Binding-site contacts:
Ligand atom C18 contacts residue GLN71 of chain 1.A at 3.8 Å.
Ligand atom N10 contacts residue ILE284 of chain 1.A at 4.1 Å.
Ligand atom C9 contacts residue TRP276 of chain 1.A at 3.7 Å (hydrophobic).
Ligand atom CL2 contacts residue TRP276 of chain 1.A at 3.5 Å.
Ligand atom C10 contacts residue TYR331 of chain 1.A at 3.7 Å (hydrophobic).
Ligand atom C12 contacts residue TYR118 of chain 1.A at 4.0 Å (hydrophobic).
Ligand atom C14 contacts residue P6G1 of chain 1.M at 3.6 Å.
Ligand atom O25 contacts residue GLY332 of chain 1.A at 3.6 Å.
Ligand atom C13 contacts residue TRP276 of chain 1.A at 4.2 Å (hydrophobic).
Ligand atom C6 contacts residue ARG286 of chain 1.A at 4.2 Å.
Ligand atom C23 contacts residue TYR331 of chain 1.A at 4.1 Å (hydrophobic).
Ligand atom C5 contacts residue TRP276 of chain 1.A at 3.5 Å (hydrophobic).
Ligand atom N10 contacts residue TRP276 of chain 1.A at 3.6 Å.
Ligand atom C15 contacts residue TRP276 of chain 1.A at 4.0 Å (hydrophobic).
Ligand atom C7 contacts residue TRP276 of chain 1.A at 3.4 Å (hydrophobic).
Ligand atom C6 contacts residue ILE284 of chain 1.A at 3.6 Å (hydrophobic).
Ligand atom C14 contacts residue TYR118 of chain 1.A at 4.0 Å (hydrophobic).
Ligand atom C4 contacts residue TRP276 of chain 1.A at 3.3 Å (hydrophobic).
Ligand atom C17 contacts residue TYR67 of chain 1.A at 3.9 Å (hydrophobic).
Ligand atom C3 contacts residue TRP276 of chain 1.A at 3.5 Å (hydrophobic).
Ligand atom C16 contacts residue TYR67 of chain 1.A at 3.4 Å (hydrophobic).
Ligand atom C2 contacts residue LEU279 of chain 1.A at 4.2 Å (hydrophobic).
Ligand atom N25 contacts residue GLY332 of chain 1.A at 3.4 Å.
Ligand atom C6 contacts residue LEU279 of chain 1.A at 4.1 Å (hydrophobic).
Ligand atom C1 contacts residue SER283 of chain 1.A at 4.0 Å.
Ligand atom C11 contacts residue TRP276 of chain 1.A at 3.7 Å (hydrophobic).
Ligand atom C13 contacts residue TYR118 of chain 1.A at 3.0 Å (hydrophobic).
Ligand atom C2 contacts residue TRP276 of chain 1.A at 4.0 Å (hydrophobic).
Ligand atom N11 contacts residue TRP276 of chain 1.A at 3.4 Å.
Ligand atom C1 contacts residue LEU279 of chain 1.A at 3.7 Å (hydrophobic).
Ligand atom C8 contacts residue TRP276 of chain 1.A at 3.6 Å (hydrophobic).
Ligand atom C14 contacts residue TRP276 of chain 1.A at 4.1 Å (hydrophobic).
Ligand atom N25 contacts residue TYR331 of chain 1.A at 3.7 Å.
Ligand atom C12 contacts residue TYR67 of chain 1.A at 3.6 Å (hydrophobic).
Ligand atom O25 contacts residue TYR331 of chain 1.A at 4.0 Å.
Ligand atom C13 contacts residue P6G1 of chain 1.M at 3.5 Å.
Ligand atom C6 contacts residue TRP276 of chain 1.A at 4.1 Å (hydrophobic).
Ligand atom C11 contacts residue TYR67 of chain 1.A at 3.5 Å (hydrophobic).
Ligand atom O25 contacts residue ILE284 of chain 1.A at 3.7 Å.
Ligand atom C12 contacts residue P6G1 of chain 1.M at 4.3 Å.

A small-molecule ligand and the protein it binds are described below.
Small molecule (SMILES): ONCc1nc(CCCCNc2c3c(nc4ccc(Cl)cc24)CCCC3)ccc1O

Sequence of chain 1.A:
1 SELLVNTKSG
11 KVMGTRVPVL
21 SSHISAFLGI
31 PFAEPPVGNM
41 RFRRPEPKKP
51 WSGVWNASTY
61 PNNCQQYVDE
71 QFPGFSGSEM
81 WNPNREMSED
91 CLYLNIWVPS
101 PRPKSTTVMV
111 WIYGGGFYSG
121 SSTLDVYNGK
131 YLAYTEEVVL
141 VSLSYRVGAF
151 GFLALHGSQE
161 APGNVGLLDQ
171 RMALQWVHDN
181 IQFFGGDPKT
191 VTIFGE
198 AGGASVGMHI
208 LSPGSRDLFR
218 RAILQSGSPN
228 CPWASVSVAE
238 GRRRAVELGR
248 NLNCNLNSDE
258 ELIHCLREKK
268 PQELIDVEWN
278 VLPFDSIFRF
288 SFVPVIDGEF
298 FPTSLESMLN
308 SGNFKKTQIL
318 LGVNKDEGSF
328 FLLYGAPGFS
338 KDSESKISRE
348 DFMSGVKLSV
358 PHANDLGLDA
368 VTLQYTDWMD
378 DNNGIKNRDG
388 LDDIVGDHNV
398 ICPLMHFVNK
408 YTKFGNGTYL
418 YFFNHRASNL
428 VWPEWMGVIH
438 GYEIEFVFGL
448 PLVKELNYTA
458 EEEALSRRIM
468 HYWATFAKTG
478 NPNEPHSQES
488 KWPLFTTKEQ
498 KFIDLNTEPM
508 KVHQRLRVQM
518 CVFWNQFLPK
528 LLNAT